A protein and the small-molecule ligand that binds it are described below.
Small molecule (SMILES): CC(=O)N[C@H]1[C@H](O[C@H]2[C@H](O)[C@@H](NC(C)=O)CO[C@@H]2CO)O[C@H](CO)[C@@H](O[C@@H]2O[C@H](CO)[C@@H](O)[C@H](O)[C@@H]2O)[C@@H]1O

Sequence of chain 1.B:
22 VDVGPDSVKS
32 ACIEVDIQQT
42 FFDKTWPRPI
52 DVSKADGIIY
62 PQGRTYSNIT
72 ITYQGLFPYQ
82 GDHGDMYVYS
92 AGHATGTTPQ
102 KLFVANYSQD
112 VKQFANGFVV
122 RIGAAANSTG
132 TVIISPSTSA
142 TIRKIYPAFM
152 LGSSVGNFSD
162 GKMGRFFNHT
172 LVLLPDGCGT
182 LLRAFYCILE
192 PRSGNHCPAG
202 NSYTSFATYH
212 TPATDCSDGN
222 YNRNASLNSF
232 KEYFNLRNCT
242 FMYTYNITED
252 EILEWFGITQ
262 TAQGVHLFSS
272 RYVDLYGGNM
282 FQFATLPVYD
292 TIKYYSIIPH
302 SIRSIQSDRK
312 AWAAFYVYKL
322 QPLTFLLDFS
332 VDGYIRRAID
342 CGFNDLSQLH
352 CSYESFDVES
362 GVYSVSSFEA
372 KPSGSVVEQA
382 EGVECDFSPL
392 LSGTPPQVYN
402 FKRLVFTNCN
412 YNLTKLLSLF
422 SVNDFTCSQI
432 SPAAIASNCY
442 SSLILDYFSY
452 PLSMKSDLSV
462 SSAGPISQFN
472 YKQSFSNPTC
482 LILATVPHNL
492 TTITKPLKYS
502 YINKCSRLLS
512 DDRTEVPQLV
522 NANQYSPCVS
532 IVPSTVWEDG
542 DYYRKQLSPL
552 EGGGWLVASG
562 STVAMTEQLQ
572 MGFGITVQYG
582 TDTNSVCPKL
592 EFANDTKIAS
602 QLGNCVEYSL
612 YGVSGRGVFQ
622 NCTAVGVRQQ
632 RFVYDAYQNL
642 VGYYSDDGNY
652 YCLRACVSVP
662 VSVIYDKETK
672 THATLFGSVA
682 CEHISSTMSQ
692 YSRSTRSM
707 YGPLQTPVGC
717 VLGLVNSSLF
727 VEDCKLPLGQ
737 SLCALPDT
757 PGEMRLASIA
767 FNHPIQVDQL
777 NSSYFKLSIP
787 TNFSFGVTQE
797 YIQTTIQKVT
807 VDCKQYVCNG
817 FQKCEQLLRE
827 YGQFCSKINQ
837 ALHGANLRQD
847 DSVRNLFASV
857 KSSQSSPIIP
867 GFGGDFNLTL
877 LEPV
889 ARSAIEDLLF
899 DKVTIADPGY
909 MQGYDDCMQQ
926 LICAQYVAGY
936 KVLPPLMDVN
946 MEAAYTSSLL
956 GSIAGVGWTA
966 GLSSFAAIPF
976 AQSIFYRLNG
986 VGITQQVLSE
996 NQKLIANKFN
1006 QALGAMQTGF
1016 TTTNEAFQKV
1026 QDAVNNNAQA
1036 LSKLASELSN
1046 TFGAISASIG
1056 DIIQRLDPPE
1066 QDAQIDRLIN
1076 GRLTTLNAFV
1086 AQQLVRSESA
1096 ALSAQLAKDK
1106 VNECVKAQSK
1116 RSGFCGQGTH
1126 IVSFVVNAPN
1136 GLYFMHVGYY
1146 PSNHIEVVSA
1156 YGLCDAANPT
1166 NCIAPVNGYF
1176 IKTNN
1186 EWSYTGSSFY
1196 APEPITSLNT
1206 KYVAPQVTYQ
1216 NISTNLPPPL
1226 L

Binding-site contacts:
Ligand atom O6 contacts residue VAL1212 of chain 1.B at 3.4 Å.
Ligand atom N2 contacts residue GLN1211 of chain 1.B at 4.0 Å.
Ligand atom N2 contacts residue TYR1214 of chain 1.B at 4.2 Å.
Ligand atom C2 contacts residue THR1213 of chain 1.B at 3.9 Å.
Ligand atom O4 contacts residue VAL1212 of chain 1.B at 2.5 Å (h-bond).
Ligand atom C6 contacts residue VAL1212 of chain 1.B at 3.7 Å (hydrophobic).
Ligand atom C5 contacts residue VAL1212 of chain 1.B at 4.2 Å (hydrophobic).
Ligand atom N2 contacts residue THR1213 of chain 1.B at 3.3 Å (h-bond).
Ligand atom O5 contacts residue ASN1216 of chain 1.B at 2.4 Å (h-bond).
Ligand atom C8 contacts residue TYR1214 of chain 1.B at 3.8 Å (hydrophobic).
Ligand atom C3 contacts residue ASN1216 of chain 1.B at 3.8 Å.
Ligand atom C3 contacts residue THR1213 of chain 1.B at 3.6 Å.
Ligand atom O3 contacts residue THR1213 of chain 1.B at 3.6 Å.
Ligand atom O4 contacts residue GLN1211 of chain 1.B at 3.9 Å.
Ligand atom C7 contacts residue VAL1212 of chain 1.B at 4.2 Å (hydrophobic).
Ligand atom C4 contacts residue VAL1212 of chain 1.B at 3.5 Å (hydrophobic).
Ligand atom N2 contacts residue ASN1216 of chain 1.B at 2.9 Å (h-bond).
Ligand atom C8 contacts residue PRO1210 of chain 1.B at 4.2 Å (hydrophobic).
Ligand atom O7 contacts residue GLN1211 of chain 1.B at 3.3 Å (h-bond).
Ligand atom C7 contacts residue THR1213 of chain 1.B at 3.4 Å.
Ligand atom C6 contacts residue PRO1164 of chain 1.B at 3.8 Å (hydrophobic).
Ligand atom O7 contacts residue VAL1212 of chain 1.B at 3.3 Å.
Ligand atom C7 contacts residue GLN1211 of chain 1.B at 3.4 Å.
Ligand atom N2 contacts residue VAL1212 of chain 1.B at 4.0 Å.
Ligand atom C8 contacts residue GLN1211 of chain 1.B at 3.8 Å.
Ligand atom O3 contacts residue VAL1212 of chain 1.B at 3.6 Å.
Ligand atom C5 contacts residue ASN1216 of chain 1.B at 3.7 Å.
Ligand atom C3 contacts residue VAL1212 of chain 1.B at 3.4 Å (hydrophobic).
Ligand atom C7 contacts residue ASN1216 of chain 1.B at 3.9 Å.
Ligand atom O7 contacts residue THR1213 of chain 1.B at 4.2 Å.
Ligand atom C1 contacts residue THR1213 of chain 1.B at 3.6 Å.
Ligand atom O5 contacts residue VAL1212 of chain 1.B at 3.5 Å (h-bond).
Ligand atom C4 contacts residue ASN1216 of chain 1.B at 4.2 Å.
Ligand atom C1 contacts residue ASN1216 of chain 1.B at 1.4 Å.
Ligand atom C1 contacts residue VAL1212 of chain 1.B at 3.3 Å (hydrophobic).
Ligand atom O6 contacts residue PRO1164 of chain 1.B at 3.3 Å.
Ligand atom C2 contacts residue ASN1216 of chain 1.B at 2.4 Å.
Ligand atom C2 contacts residue VAL1212 of chain 1.B at 3.4 Å (hydrophobic).
Ligand atom C8 contacts residue THR1213 of chain 1.B at 3.3 Å.
Ligand atom C5 contacts residue GLN1211 of chain 1.B at 4.3 Å.